Binding-site contacts:
Ligand atom O1A contacts residue SER54 of chain 1.C at 3.2 Å (h-bond).
Ligand atom O1A contacts residue LYS53 of chain 1.C at 3.5 Å (salt-bridge).
Ligand atom O3B contacts residue GLU50 of chain 1.C at 2.9 Å (salt-bridge).
Ligand atom O6 contacts residue LYS293 of chain 1.C at 3.2 Å (salt-bridge).
Ligand atom N2 contacts residue ASP295 of chain 1.C at 3.0 Å (salt-bridge).
Ligand atom C4' contacts residue ASP173 of chain 1.C at 3.5 Å.
Ligand atom S1G contacts residue LEU203 of chain 1.C at 3.3 Å.
Ligand atom O1A contacts residue THR55 of chain 1.C at 3.0 Å (h-bond).
Ligand atom O6 contacts residue CYS365 of chain 1.C at 3.4 Å.
Ligand atom O2' contacts residue LEU198 of chain 1.C at 2.8 Å (h-bond).
Ligand atom O3A contacts residue GLU50 of chain 1.C at 3.4 Å.
Ligand atom O1B contacts residue LYS53 of chain 1.C at 2.8 Å (salt-bridge).
Ligand atom O1A contacts residue GLY52 of chain 1.C at 3.2 Å.
Ligand atom PB contacts residue MG1 of chain 1.I at 3.0 Å.
Ligand atom O2B contacts residue SER54 of chain 1.C at 2.9 Å (h-bond).
Ligand atom C6 contacts residue LYS293 of chain 1.C at 3.5 Å.
Ligand atom O6 contacts residue ASP295 of chain 1.C at 3.5 Å (salt-bridge).
Ligand atom N1 contacts residue ASP295 of chain 1.C at 3.0 Å (salt-bridge).
Ligand atom O3G contacts residue GLY49 of chain 1.C at 3.4 Å.
Ligand atom O2B contacts residue MG1 of chain 1.I at 1.9 Å.
Ligand atom O2' contacts residue ARG199 of chain 1.C at 3.2 Å.
Ligand atom O3' contacts residue ARG201 of chain 1.C at 3.3 Å.
Ligand atom N2 contacts residue LEU296 of chain 1.C at 3.4 Å.
Ligand atom C8 contacts residue THR55 of chain 1.C at 3.5 Å.
Ligand atom O3G contacts residue GLY226 of chain 1.C at 2.8 Å (h-bond).
Ligand atom PG contacts residue MG1 of chain 1.I at 3.0 Å.
Ligand atom O1B contacts residue SER51 of chain 1.C at 3.1 Å (h-bond).
Ligand atom O3B contacts residue MG1 of chain 1.I at 3.0 Å.
Ligand atom O2G contacts residue THR204 of chain 1.C at 2.8 Å (h-bond).
Ligand atom O2G contacts residue MG1 of chain 1.I at 1.9 Å.
Ligand atom O3G contacts residue LYS53 of chain 1.C at 3.0 Å (salt-bridge).
Ligand atom O1B contacts residue GLY52 of chain 1.C at 3.0 Å (h-bond).
Ligand atom O4' contacts residue ASP173 of chain 1.C at 3.4 Å (salt-bridge).
Ligand atom PB contacts residue LYS53 of chain 1.C at 3.6 Å.
Ligand atom C2' contacts residue THR55 of chain 1.C at 3.4 Å.
Ligand atom O6 contacts residue ASN292 of chain 1.C at 3.2 Å (h-bond).
Ligand atom O3' contacts residue ARG199 of chain 1.C at 2.7 Å (salt-bridge).
Ligand atom O3A contacts residue GLY52 of chain 1.C at 3.3 Å (h-bond).
Ligand atom N7 contacts residue ASN292 of chain 1.C at 3.0 Å (h-bond).
Ligand atom O6 contacts residue ALA366 of chain 1.C at 3.2 Å (h-bond).

A small-molecule ligand and the protein it binds are described below.
Small molecule (SMILES): Nc1nc2c(ncn2[C@@H]2O[C@H](CO[P](=O)(O)O[P](=O)(O)OP(O)(O)=S)[C@@H](O)[C@H]2O)c(=O)[nH]1

Sequence of chain 1.C:
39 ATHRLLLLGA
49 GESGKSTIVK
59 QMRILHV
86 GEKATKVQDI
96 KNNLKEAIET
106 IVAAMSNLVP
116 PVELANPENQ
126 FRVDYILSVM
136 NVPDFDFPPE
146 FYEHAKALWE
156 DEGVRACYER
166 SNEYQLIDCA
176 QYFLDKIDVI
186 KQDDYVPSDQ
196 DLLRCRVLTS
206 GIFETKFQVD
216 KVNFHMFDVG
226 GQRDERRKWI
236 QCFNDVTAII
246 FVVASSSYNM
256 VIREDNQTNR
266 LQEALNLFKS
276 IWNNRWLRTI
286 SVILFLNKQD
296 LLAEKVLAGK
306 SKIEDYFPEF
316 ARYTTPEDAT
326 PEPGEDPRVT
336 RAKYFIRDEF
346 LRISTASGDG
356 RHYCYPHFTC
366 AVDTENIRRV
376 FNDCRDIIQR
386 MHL